Sequence of chain 3.B:
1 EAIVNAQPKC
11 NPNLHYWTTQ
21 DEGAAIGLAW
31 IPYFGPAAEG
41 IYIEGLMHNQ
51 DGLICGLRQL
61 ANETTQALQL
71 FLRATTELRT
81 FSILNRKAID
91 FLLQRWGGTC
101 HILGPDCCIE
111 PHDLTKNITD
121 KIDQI

Binding-site contacts:
Ligand atom C6 contacts residue ALA6 of chain 2.B at 4.3 Å (hydrophobic).
Ligand atom C8 contacts residue VAL180 of chain 2.A at 4.0 Å (hydrophobic).
Ligand atom O5 contacts residue GLN7 of chain 2.B at 3.0 Å (h-bond).
Ligand atom C7 contacts residue VAL180 of chain 2.A at 4.4 Å (hydrophobic).
Ligand atom C8 contacts residue THR65 of chain 2.B at 3.6 Å.
Ligand atom C4 contacts residue ASN62 of chain 2.B at 4.2 Å.
Ligand atom C7 contacts residue ASN62 of chain 2.B at 3.6 Å.
Ligand atom O6 contacts residue GLU156 of chain 2.A at 3.5 Å.
Ligand atom C8 contacts residue PRO8 of chain 2.B at 3.6 Å (hydrophobic).
Ligand atom O4 contacts residue PHE34 of chain 3.B at 4.0 Å.
Ligand atom C5 contacts residue ASN62 of chain 2.B at 3.6 Å.
Ligand atom O6 contacts residue PHE34 of chain 3.B at 4.4 Å.
Ligand atom C8 contacts residue ALA158 of chain 2.A at 3.8 Å (hydrophobic).
Ligand atom O7 contacts residue ALA158 of chain 2.A at 4.1 Å.
Ligand atom C5 contacts residue GLN7 of chain 2.B at 4.1 Å.
Ligand atom C6 contacts residue PHE34 of chain 3.B at 3.9 Å (hydrophobic).
Ligand atom C6 contacts residue LEU28 of chain 3.B at 3.8 Å (hydrophobic).
Ligand atom O6 contacts residue PRO8 of chain 2.B at 3.8 Å.
Ligand atom C1 contacts residue ASN62 of chain 2.B at 1.4 Å.
Ligand atom O7 contacts residue GLU156 of chain 2.A at 4.2 Å.
Ligand atom N2 contacts residue ASN62 of chain 2.B at 2.9 Å (h-bond).
Ligand atom C8 contacts residue GLU156 of chain 2.A at 3.4 Å.
Ligand atom O7 contacts residue VAL180 of chain 2.A at 4.2 Å.
Ligand atom C5 contacts residue GLU156 of chain 2.A at 4.1 Å.
Ligand atom O6 contacts residue GLN7 of chain 2.B at 2.8 Å (h-bond).
Ligand atom O5 contacts residue ASN62 of chain 2.B at 2.3 Å (h-bond).
Ligand atom C7 contacts residue GLU156 of chain 2.A at 3.7 Å.
Ligand atom C1 contacts residue GLN7 of chain 2.B at 3.8 Å.
Ligand atom O6 contacts residue LEU28 of chain 3.B at 3.2 Å.
Ligand atom C8 contacts residue TRP30 of chain 3.B at 4.0 Å (hydrophobic).
Ligand atom C2 contacts residue ASN62 of chain 2.B at 2.5 Å.
Ligand atom O7 contacts residue ASN62 of chain 2.B at 3.8 Å.
Ligand atom O7 contacts residue LEU70 of chain 2.A at 3.9 Å.
Ligand atom C6 contacts residue GLU156 of chain 2.A at 4.2 Å.
Ligand atom O6 contacts residue ALA6 of chain 2.B at 4.4 Å.
Ligand atom N2 contacts residue GLU156 of chain 2.A at 4.1 Å.
Ligand atom C3 contacts residue ASN62 of chain 2.B at 3.8 Å.
Ligand atom C6 contacts residue GLN7 of chain 2.B at 3.7 Å.
Ligand atom O3 contacts residue GLU156 of chain 2.A at 3.9 Å.
Ligand atom C8 contacts residue GLY157 of chain 2.A at 3.9 Å.

Sequence of chain 2.B:
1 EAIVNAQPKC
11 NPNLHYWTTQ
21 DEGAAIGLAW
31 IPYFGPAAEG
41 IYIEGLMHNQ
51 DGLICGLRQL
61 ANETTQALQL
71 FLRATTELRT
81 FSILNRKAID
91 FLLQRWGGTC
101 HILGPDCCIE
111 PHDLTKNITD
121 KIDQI

Sequence of chain 2.A:
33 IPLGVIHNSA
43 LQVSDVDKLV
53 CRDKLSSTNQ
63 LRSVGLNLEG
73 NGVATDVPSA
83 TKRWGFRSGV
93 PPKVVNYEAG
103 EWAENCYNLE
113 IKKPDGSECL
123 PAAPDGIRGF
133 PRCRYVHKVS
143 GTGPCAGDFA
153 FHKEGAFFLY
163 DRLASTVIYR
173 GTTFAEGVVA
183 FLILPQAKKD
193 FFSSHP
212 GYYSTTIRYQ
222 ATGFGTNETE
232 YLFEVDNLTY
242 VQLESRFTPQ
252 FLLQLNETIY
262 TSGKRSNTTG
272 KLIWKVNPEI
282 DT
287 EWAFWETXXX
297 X

This small molecule binds to this protein.
Small molecule (SMILES): CC(=O)N[C@H]1[C@H](O[C@H]2[C@H](O)[C@@H](NC(C)=O)CO[C@@H]2CO)O[C@H](CO)[C@@H](O[C@@H]2O[C@H](CO[C@H]3O[C@H](CO)[C@@H](O)[C@H](O[C@H]4O[C@H](CO)[C@@H](O)[C@H](O)[C@@H]4O)[C@@H]3O)[C@@H](O)[C@H](O[C@H]3O[C@H](CO)[C@@H](O)[C@H](O)[C@@H]3O)[C@@H]2O)[C@@H]1O